This protein binds this small molecule.
Small molecule (SMILES): CC(=O)N[C@H]1[C@H](O[C@H]2[C@H](O)[C@@H](NC(C)=O)CO[C@@H]2CO)O[C@H](CO)[C@@H](O)[C@@H]1O

Binding-site contacts:
Ligand atom C1 contacts residue ASN1134 of chain 1.A at 1.4 Å.
Ligand atom C3 contacts residue ASN1134 of chain 1.A at 3.8 Å.
Ligand atom N2 contacts residue ASN1134 of chain 1.A at 2.9 Å (h-bond).
Ligand atom C5 contacts residue ASN1134 of chain 1.A at 3.6 Å.
Ligand atom O5 contacts residue ASN1134 of chain 1.A at 2.3 Å (h-bond).
Ligand atom O7 contacts residue ASN1134 of chain 1.A at 3.8 Å.
Ligand atom C2 contacts residue ASN1134 of chain 1.A at 2.4 Å.
Ligand atom C4 contacts residue ASN1134 of chain 1.A at 4.2 Å.
Ligand atom C7 contacts residue ASN1134 of chain 1.A at 3.6 Å.

Sequence of chain 1.A:
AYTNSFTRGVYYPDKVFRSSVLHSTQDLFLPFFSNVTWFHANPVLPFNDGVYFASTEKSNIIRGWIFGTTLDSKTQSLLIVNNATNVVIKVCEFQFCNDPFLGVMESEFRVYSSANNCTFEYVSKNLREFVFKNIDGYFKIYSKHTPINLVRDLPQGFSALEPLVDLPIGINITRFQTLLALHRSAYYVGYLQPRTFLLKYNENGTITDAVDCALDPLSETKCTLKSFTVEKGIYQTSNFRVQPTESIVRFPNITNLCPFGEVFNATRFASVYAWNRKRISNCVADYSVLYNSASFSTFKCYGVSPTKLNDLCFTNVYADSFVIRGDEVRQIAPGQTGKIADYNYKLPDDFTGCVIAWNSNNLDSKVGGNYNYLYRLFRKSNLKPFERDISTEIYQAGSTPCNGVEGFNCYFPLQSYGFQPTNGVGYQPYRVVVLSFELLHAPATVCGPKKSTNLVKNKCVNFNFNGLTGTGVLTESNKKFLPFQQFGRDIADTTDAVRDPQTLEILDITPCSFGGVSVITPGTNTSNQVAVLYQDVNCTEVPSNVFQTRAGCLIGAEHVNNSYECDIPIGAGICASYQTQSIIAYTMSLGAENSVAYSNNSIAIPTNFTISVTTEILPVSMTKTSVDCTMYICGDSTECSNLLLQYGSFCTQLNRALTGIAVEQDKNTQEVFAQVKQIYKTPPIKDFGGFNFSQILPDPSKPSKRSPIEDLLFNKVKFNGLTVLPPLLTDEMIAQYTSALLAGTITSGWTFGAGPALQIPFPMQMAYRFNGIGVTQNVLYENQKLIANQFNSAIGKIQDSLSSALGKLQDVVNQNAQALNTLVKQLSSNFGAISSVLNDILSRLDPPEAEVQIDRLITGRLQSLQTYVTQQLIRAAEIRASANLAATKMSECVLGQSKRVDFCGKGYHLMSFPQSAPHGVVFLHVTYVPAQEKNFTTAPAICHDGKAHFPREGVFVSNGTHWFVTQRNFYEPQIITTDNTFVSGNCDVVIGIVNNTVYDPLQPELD